Binding-site contacts:
Ligand atom C2 contacts residue TYR330 of chain 4.A at 3.1 Å (hydrophobic).
Ligand atom O1A contacts residue ARG42 of chain 4.A at 2.9 Å (salt-bridge).
Ligand atom O10 contacts residue ARG148 of chain 4.A at 3.9 Å.
Ligand atom C3 contacts residue TYR330 of chain 4.A at 3.2 Å (hydrophobic).
Ligand atom O4 contacts residue ASP75 of chain 4.A at 3.2 Å.
Ligand atom C4 contacts residue GLU43 of chain 4.A at 3.8 Å.
Ligand atom C11 contacts residue ASP75 of chain 4.A at 3.6 Å.
Ligand atom O1A contacts residue ARG295 of chain 4.A at 2.9 Å (salt-bridge).
Ligand atom C11 contacts residue ARG76 of chain 4.A at 2.7 Å.
Ligand atom C8 contacts residue GLU200 of chain 4.A at 3.6 Å.
Ligand atom C1 contacts residue TYR330 of chain 4.A at 3.1 Å (hydrophobic).
Ligand atom C3 contacts residue ARG42 of chain 4.A at 3.8 Å.
Ligand atom O1B contacts residue ARG216 of chain 4.A at 3.1 Å (salt-bridge).
Ligand atom O6 contacts residue TYR330 of chain 4.A at 2.8 Å (h-bond).
Ligand atom C3 contacts residue GLU43 of chain 4.A at 3.5 Å.
Ligand atom C6 contacts residue TYR330 of chain 4.A at 3.6 Å (hydrophobic).
Ligand atom C4 contacts residue TYR330 of chain 4.A at 3.5 Å (hydrophobic).
Ligand atom C8 contacts residue ARG216 of chain 4.A at 3.5 Å.
Ligand atom O1B contacts residue ARG295 of chain 4.A at 2.9 Å (salt-bridge).
Ligand atom C1 contacts residue ARG295 of chain 4.A at 3.6 Å.
Ligand atom C2 contacts residue ASP75 of chain 4.A at 3.6 Å.
Ligand atom C9 contacts residue ASN218 of chain 4.A at 3.6 Å.
Ligand atom O8 contacts residue GLU201 of chain 4.A at 3.8 Å.
Ligand atom O9 contacts residue GLU200 of chain 4.A at 2.6 Å (salt-bridge).
Ligand atom C6 contacts residue GLU201 of chain 4.A at 3.5 Å.
Ligand atom O6 contacts residue ARG216 of chain 4.A at 3.5 Å (salt-bridge).
Ligand atom O1A contacts residue TYR330 of chain 4.A at 3.4 Å (h-bond).
Ligand atom O6 contacts residue GLU201 of chain 4.A at 3.7 Å.
Ligand atom C9 contacts residue ALA170 of chain 4.A at 3.5 Å (hydrophobic).
Ligand atom C9 contacts residue GLU200 of chain 4.A at 3.3 Å.
Ligand atom O2 contacts residue ASP75 of chain 4.A at 2.7 Å (salt-bridge).
Ligand atom C3 contacts residue ASP75 of chain 4.A at 3.5 Å.
Ligand atom O9 contacts residue ARG148 of chain 4.A at 3.4 Å (salt-bridge).
Ligand atom O9 contacts residue ALA170 of chain 4.A at 3.4 Å.
Ligand atom C4 contacts residue ASP75 of chain 4.A at 3.8 Å.
Ligand atom C5 contacts residue ASP75 of chain 4.A at 3.6 Å.
Ligand atom O8 contacts residue GLU200 of chain 4.A at 2.7 Å (salt-bridge).
Ligand atom O1B contacts residue TYR330 of chain 4.A at 3.4 Å (h-bond).
Ligand atom O8 contacts residue ARG216 of chain 4.A at 3.5 Å.
Ligand atom O4 contacts residue GLU43 of chain 4.A at 3.3 Å (salt-bridge).

Sequence of chain 4.A:
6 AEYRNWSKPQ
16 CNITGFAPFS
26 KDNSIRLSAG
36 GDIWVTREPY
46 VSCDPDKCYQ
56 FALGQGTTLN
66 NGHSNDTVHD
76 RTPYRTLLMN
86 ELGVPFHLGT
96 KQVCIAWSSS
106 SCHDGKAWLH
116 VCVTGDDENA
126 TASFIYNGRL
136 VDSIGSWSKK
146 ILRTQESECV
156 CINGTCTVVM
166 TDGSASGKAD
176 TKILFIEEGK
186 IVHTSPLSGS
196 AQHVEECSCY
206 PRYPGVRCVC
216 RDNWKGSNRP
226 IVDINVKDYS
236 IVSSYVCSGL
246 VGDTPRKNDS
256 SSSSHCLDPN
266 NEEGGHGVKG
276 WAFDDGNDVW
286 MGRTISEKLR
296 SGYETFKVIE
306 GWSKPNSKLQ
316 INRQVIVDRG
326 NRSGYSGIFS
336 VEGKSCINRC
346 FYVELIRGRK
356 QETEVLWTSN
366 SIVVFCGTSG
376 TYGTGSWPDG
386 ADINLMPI

This small molecule binds to this protein.
Small molecule (SMILES): CC(=O)N[C@H]1[C@H]([C@H](O)[C@H](O)CO)O[C@@](O)(C(=O)O)C[C@@H]1O